Sequence of chain 58.W:
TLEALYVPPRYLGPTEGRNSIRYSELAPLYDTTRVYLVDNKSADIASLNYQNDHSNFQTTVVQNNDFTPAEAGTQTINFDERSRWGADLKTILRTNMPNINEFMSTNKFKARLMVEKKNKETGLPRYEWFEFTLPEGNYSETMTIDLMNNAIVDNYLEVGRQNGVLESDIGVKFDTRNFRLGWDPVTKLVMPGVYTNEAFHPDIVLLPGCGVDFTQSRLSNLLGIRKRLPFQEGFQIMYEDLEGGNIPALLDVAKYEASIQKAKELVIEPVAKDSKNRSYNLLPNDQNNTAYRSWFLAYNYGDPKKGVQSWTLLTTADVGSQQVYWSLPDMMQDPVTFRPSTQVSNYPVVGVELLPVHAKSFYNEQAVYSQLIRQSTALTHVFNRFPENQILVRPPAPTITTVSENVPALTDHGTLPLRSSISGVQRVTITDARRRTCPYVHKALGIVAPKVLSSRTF

The protein below binds the small molecule below.
Small molecule (SMILES): CC(C)[C@H](NC(=O)[C@@H]1CCCN1C(=O)[C@H](CC(N)=O)NC(=O)[C@@H](N)Cc1ccccc1)C(=O)N[C@@H](Cc1ccc(O)cc1)C(=O)N1CCC[C@H]1C(=O)N[C@H](C=O)Cc1ccc(O)cc1

Sequence of chain 35.W:
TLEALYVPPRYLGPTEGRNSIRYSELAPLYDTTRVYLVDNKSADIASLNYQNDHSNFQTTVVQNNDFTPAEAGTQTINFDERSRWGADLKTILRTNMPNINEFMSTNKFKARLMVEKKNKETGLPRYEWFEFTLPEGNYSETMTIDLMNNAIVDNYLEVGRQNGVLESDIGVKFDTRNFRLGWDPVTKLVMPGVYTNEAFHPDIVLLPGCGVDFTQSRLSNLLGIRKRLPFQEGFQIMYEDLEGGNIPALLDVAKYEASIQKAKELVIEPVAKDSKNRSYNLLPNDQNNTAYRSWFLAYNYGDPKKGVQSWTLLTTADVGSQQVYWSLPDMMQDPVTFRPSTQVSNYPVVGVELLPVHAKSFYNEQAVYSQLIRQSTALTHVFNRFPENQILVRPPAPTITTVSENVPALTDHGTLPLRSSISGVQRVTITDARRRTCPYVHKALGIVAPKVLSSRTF

Binding-site contacts:
Ligand atom CE1 contacts residue VAL432 of chain 35.W at 3.8 Å (hydrophobic).
Ligand atom CG1 contacts residue ARG435 of chain 35.W at 3.8 Å.
Ligand atom CE1 contacts residue THR219 of chain 58.W at 3.9 Å.
Ligand atom CZ contacts residue ARG193 of chain 35.W at 3.1 Å.
Ligand atom CE1 contacts residue GLU289 of chain 58.W at 3.6 Å.
Ligand atom OD1 contacts residue GLU199 of chain 35.W at 3.4 Å (salt-bridge).
Ligand atom CD1 contacts residue GLU289 of chain 58.W at 3.0 Å.
Ligand atom CB contacts residue ARG435 of chain 35.W at 3.7 Å.
Ligand atom CE2 contacts residue ARG193 of chain 35.W at 3.8 Å.
Ligand atom CB contacts residue GLU289 of chain 58.W at 3.8 Å.
Ligand atom CE1 contacts residue ARG193 of chain 35.W at 3.1 Å.
Ligand atom CE1 contacts residue MET223 of chain 58.W at 3.3 Å (hydrophobic).
Ligand atom CG2 contacts residue LEU189 of chain 35.W at 2.8 Å (hydrophobic).
Ligand atom OH contacts residue THR430 of chain 35.W at 3.4 Å.
Ligand atom CB contacts residue LEU189 of chain 35.W at 3.8 Å (hydrophobic).
Ligand atom N contacts residue ARG193 of chain 35.W at 3.8 Å.
Ligand atom CD1 contacts residue HIS431 of chain 35.W at 3.3 Å.
Ligand atom CZ contacts residue HIS431 of chain 35.W at 3.4 Å.
Ligand atom CD1 contacts residue ARG193 of chain 35.W at 3.7 Å.
Ligand atom CG1 contacts residue PHE436 of chain 35.W at 3.4 Å (hydrophobic).
Ligand atom CE1 contacts residue HIS431 of chain 35.W at 3.0 Å.
Ligand atom OH contacts residue HIS431 of chain 35.W at 2.9 Å (h-bond).
Ligand atom ND2 contacts residue GLU199 of chain 35.W at 2.9 Å (salt-bridge).
Ligand atom OH contacts residue MET223 of chain 58.W at 2.2 Å (h-bond).
Ligand atom CD2 contacts residue MET223 of chain 58.W at 3.7 Å (hydrophobic).
Ligand atom CG2 contacts residue TYR188 of chain 35.W at 3.9 Å (hydrophobic).
Ligand atom C contacts residue ARG193 of chain 35.W at 3.3 Å.
Ligand atom CE2 contacts residue MET223 of chain 58.W at 3.5 Å (hydrophobic).
Ligand atom CD contacts residue HIS431 of chain 35.W at 3.8 Å.
Ligand atom O contacts residue ARG193 of chain 35.W at 2.8 Å (salt-bridge).
Ligand atom OH contacts residue LEU283 of chain 58.W at 3.8 Å.
Ligand atom CG contacts residue HIS431 of chain 35.W at 3.8 Å.
Ligand atom CG contacts residue GLU199 of chain 35.W at 3.6 Å.
Ligand atom CG contacts residue TYR288 of chain 58.W at 3.4 Å (hydrophobic).
Ligand atom CG contacts residue GLU289 of chain 58.W at 3.6 Å.
Ligand atom CA contacts residue ARG193 of chain 35.W at 3.8 Å.
Ligand atom CZ contacts residue THR219 of chain 58.W at 3.2 Å.
Ligand atom O contacts residue ARG435 of chain 35.W at 3.5 Å (salt-bridge).
Ligand atom CZ contacts residue MET223 of chain 58.W at 2.9 Å (hydrophobic).
Ligand atom ND2 contacts residue TYR188 of chain 35.W at 3.5 Å (h-bond).